Sequence of chain 1.A:
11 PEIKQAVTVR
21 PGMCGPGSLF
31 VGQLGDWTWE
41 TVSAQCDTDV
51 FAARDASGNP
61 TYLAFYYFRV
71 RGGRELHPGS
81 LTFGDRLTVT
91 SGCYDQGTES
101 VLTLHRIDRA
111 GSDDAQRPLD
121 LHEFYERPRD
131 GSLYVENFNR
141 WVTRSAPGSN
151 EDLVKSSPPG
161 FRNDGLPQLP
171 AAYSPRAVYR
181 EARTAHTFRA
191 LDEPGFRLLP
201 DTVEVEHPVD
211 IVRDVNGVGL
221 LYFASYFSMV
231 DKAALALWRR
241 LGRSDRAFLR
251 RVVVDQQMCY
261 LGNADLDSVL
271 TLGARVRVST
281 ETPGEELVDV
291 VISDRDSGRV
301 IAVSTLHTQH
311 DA

Binding-site contacts:
Ligand atom NP2 contacts residue GLY262 of chain 1.A at 3.7 Å.
Ligand atom OP3 contacts residue LEU261 of chain 1.A at 2.9 Å (h-bond).
Ligand atom OS4 contacts residue TYR222 of chain 1.A at 3.2 Å.
Ligand atom OP2 contacts residue LEU153 of chain 1.A at 3.6 Å.
Ligand atom CP1 contacts residue LEU221 of chain 1.A at 3.6 Å (hydrophobic).
Ligand atom OS5 contacts residue TYR222 of chain 1.A at 3.7 Å.
Ligand atom OS5 contacts residue PHE83 of chain 2.A at 3.6 Å.
Ligand atom CS3 contacts residue PHE65 of chain 1.A at 3.6 Å (hydrophobic).
Ligand atom CP5 contacts residue TYR260 of chain 1.A at 3.2 Å (hydrophobic).
Ligand atom CP3 contacts residue PHE65 of chain 1.A at 3.7 Å (hydrophobic).
Ligand atom CP5 contacts residue GLY262 of chain 1.A at 3.5 Å.
Ligand atom OS1 contacts residue PHE65 of chain 1.A at 2.9 Å (h-bond).
Ligand atom OP1 contacts residue ASN263 of chain 1.A at 2.8 Å (h-bond).
Ligand atom CP1 contacts residue ASN263 of chain 1.A at 3.3 Å.
Ligand atom NP1 contacts residue TYR260 of chain 1.A at 3.7 Å.
Ligand atom CP6 contacts residue LEU261 of chain 1.A at 3.5 Å (hydrophobic).
Ligand atom OS5 contacts residue PRO21 of chain 2.A at 3.4 Å.
Ligand atom OP3 contacts residue TYR260 of chain 1.A at 3.7 Å.
Ligand atom OS4 contacts residue ASN216 of chain 1.A at 2.7 Å (h-bond).
Ligand atom OS5 contacts residue ASN216 of chain 1.A at 3.3 Å (h-bond).
Ligand atom OP3 contacts residue TYR66 of chain 1.A at 3.3 Å.
Ligand atom NP2 contacts residue LEU261 of chain 1.A at 3.5 Å (h-bond).
Ligand atom OS4 contacts residue LEU221 of chain 1.A at 3.8 Å.
Ligand atom NP2 contacts residue TYR260 of chain 1.A at 3.0 Å (h-bond).
Ligand atom CP4 contacts residue TYR260 of chain 1.A at 3.8 Å (hydrophobic).
Ligand atom O contacts residue LEU221 of chain 1.A at 3.6 Å (h-bond).
Ligand atom CP7 contacts residue LEU261 of chain 1.A at 3.3 Å (hydrophobic).
Ligand atom CP4 contacts residue PHE65 of chain 1.A at 3.7 Å (hydrophobic).
Ligand atom CP9 contacts residue LEU153 of chain 1.A at 3.6 Å (hydrophobic).
Ligand atom OS4 contacts residue PHE223 of chain 1.A at 2.8 Å (h-bond).
Ligand atom O12 contacts residue ARG140 of chain 1.A at 3.8 Å.
Ligand atom NS4 contacts residue ASN216 of chain 1.A at 3.1 Å (h-bond).
Ligand atom CP2 contacts residue TYR260 of chain 1.A at 3.7 Å (hydrophobic).
Ligand atom O contacts residue PHE223 of chain 1.A at 3.7 Å.
Ligand atom CS3 contacts residue TRP39 of chain 1.A at 3.2 Å (hydrophobic).
Ligand atom NS4 contacts residue PHE223 of chain 1.A at 3.4 Å.
Ligand atom OS5 contacts residue PHE223 of chain 1.A at 3.7 Å.
Ligand atom NP1 contacts residue PHE65 of chain 1.A at 2.9 Å (h-bond).
Ligand atom CS2 contacts residue PHE223 of chain 1.A at 3.8 Å (hydrophobic).
Ligand atom OS1 contacts residue ALA64 of chain 1.A at 3.1 Å.

Sequence of chain 2.A:
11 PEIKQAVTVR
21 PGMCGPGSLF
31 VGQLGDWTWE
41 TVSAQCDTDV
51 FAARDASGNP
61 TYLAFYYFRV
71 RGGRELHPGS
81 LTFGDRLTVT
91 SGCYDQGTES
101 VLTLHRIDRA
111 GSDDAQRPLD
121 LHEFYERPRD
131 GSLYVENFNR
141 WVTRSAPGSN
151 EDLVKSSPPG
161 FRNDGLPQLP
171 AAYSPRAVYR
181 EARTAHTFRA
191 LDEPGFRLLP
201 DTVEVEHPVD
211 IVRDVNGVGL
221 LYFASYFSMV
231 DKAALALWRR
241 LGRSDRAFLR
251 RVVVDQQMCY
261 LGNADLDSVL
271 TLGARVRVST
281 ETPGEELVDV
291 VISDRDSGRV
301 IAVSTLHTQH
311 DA

This small molecule binds to this protein.
Small molecule (SMILES): CC(C(=O)OCCNC(=O)CCNC(=O)[C@H](O)C(C)(C)COP(=O)(O)OP(=O)(O)OC[C@H]1O[C@@H](n2cnc3c(N)ncnc32)[C@H](O)[C@@H]1OP(=O)(O)O)=[N+]([O-])[O-]